Sequence of chain 1.C:
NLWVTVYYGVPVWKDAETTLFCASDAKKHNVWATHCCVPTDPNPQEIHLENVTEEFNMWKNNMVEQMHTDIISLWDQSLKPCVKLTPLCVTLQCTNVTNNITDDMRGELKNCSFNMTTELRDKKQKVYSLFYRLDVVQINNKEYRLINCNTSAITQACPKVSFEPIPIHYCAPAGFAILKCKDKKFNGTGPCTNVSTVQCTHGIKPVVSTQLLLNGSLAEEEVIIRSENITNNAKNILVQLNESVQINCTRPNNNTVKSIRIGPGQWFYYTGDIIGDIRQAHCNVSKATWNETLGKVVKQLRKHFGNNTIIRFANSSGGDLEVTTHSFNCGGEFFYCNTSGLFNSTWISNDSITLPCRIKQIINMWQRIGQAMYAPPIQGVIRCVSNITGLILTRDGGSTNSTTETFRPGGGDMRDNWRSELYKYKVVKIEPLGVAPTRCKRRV

A protein and the small-molecule ligand that binds it are described below.
Small molecule (SMILES): CC(=O)N[C@@H]1[C@@H](O)[C@H](O)[C@@H](CO)O[C@H]1O

Binding-site contacts:
Ligand atom N2 contacts residue ASN387 of chain 1.C at 3.0 Å (h-bond).
Ligand atom C4 contacts residue ASN387 of chain 1.C at 4.3 Å.
Ligand atom C8 contacts residue ARG419 of chain 1.C at 4.3 Å.
Ligand atom C6 contacts residue SER389 of chain 1.C at 4.0 Å.
Ligand atom O5 contacts residue SER389 of chain 1.C at 3.1 Å (h-bond).
Ligand atom C2 contacts residue ASN387 of chain 1.C at 2.5 Å.
Ligand atom C8 contacts residue ASN387 of chain 1.C at 4.4 Å.
Ligand atom C7 contacts residue ASN387 of chain 1.C at 3.2 Å.
Ligand atom C1 contacts residue ASN387 of chain 1.C at 1.5 Å.
Ligand atom N2 contacts residue NAG1 of chain 1.SA at 4.1 Å.
Ligand atom O5 contacts residue ASN387 of chain 1.C at 2.4 Å (h-bond).
Ligand atom C8 contacts residue LEU370 of chain 1.C at 4.4 Å (hydrophobic).
Ligand atom C5 contacts residue ASN387 of chain 1.C at 3.8 Å.
Ligand atom C3 contacts residue ASN387 of chain 1.C at 3.9 Å.
Ligand atom C1 contacts residue SER389 of chain 1.C at 3.6 Å.
Ligand atom C8 contacts residue THR374 of chain 1.C at 3.8 Å.
Ligand atom O4 contacts residue NAG1 of chain 1.SA at 3.7 Å.
Ligand atom O7 contacts residue ASN387 of chain 1.C at 3.1 Å (h-bond).
Ligand atom C5 contacts residue SER389 of chain 1.C at 3.9 Å.